Binding-site contacts:
Ligand atom SAO contacts residue ZN1 of chain 1.B at 3.1 Å.
Ligand atom CAG contacts residue ASN67 of chain 1.A at 3.5 Å.
Ligand atom OAR contacts residue THR199 of chain 1.A at 3.7 Å.
Ligand atom OAF contacts residue ASN67 of chain 1.A at 3.9 Å.
Ligand atom CAD contacts residue ASN67 of chain 1.A at 3.2 Å.
Ligand atom CAB contacts residue ASN62 of chain 1.A at 3.3 Å.
Ligand atom CAG contacts residue HIS94 of chain 1.A at 3.9 Å.
Ligand atom SAO contacts residue HIS94 of chain 1.A at 3.7 Å.
Ligand atom OAI contacts residue VAL121 of chain 1.A at 3.8 Å.
Ligand atom OAN contacts residue ZN1 of chain 1.B at 3.7 Å.
Ligand atom CAD contacts residue ASN62 of chain 1.A at 3.6 Å.
Ligand atom NAP contacts residue HIS94 of chain 1.A at 3.2 Å (h-bond).
Ligand atom OAQ contacts residue GLN92 of chain 1.A at 3.2 Å (h-bond).
Ligand atom CAL contacts residue THR199 of chain 1.A at 3.4 Å.
Ligand atom CAE contacts residue ASN62 of chain 1.A at 3.9 Å.
Ligand atom OAH contacts residue THR199 of chain 1.A at 2.7 Å (h-bond).
Ligand atom SAO contacts residue THR198 of chain 1.A at 3.9 Å.
Ligand atom NAP contacts residue HIS119 of chain 1.A at 3.4 Å (h-bond).
Ligand atom OAI contacts residue HIS119 of chain 1.A at 3.8 Å.
Ligand atom CAT contacts residue PHE130 of chain 1.A at 3.8 Å (hydrophobic).
Ligand atom OAS contacts residue LEU197 of chain 1.A at 3.2 Å.
Ligand atom OAS contacts residue THR198 of chain 1.A at 3.0 Å (h-bond).
Ligand atom CAV contacts residue PHE130 of chain 1.A at 3.8 Å (hydrophobic).
Ligand atom NAP contacts residue THR198 of chain 1.A at 2.8 Å (h-bond).
Ligand atom CAD contacts residue ALA65 of chain 1.A at 3.5 Å (hydrophobic).
Ligand atom OAI contacts residue ZN1 of chain 1.B at 3.2 Å.
Ligand atom CAM contacts residue THR199 of chain 1.A at 3.3 Å.
Ligand atom CAC contacts residue THR199 of chain 1.A at 3.8 Å.
Ligand atom OAN contacts residue HIS94 of chain 1.A at 3.3 Å.
Ligand atom CAK contacts residue GLN92 of chain 1.A at 3.6 Å.
Ligand atom CAG contacts residue GLN92 of chain 1.A at 3.5 Å.
Ligand atom OAI contacts residue VAL142 of chain 1.A at 3.7 Å.
Ligand atom CAD contacts residue HIS94 of chain 1.A at 3.9 Å.
Ligand atom NAP contacts residue HIS96 of chain 1.A at 3.3 Å (h-bond).
Ligand atom NAP contacts residue ZN1 of chain 1.B at 1.9 Å.
Ligand atom OAF contacts residue HIS94 of chain 1.A at 3.4 Å.
Ligand atom CAJ contacts residue ALA65 of chain 1.A at 3.9 Å (hydrophobic).
Ligand atom OAI contacts residue HIS94 of chain 1.A at 3.3 Å.
Ligand atom OAA contacts residue ASN62 of chain 1.A at 3.0 Å (h-bond).
Ligand atom CAK contacts residue HIS94 of chain 1.A at 3.7 Å.

Sequence of chain 1.A:
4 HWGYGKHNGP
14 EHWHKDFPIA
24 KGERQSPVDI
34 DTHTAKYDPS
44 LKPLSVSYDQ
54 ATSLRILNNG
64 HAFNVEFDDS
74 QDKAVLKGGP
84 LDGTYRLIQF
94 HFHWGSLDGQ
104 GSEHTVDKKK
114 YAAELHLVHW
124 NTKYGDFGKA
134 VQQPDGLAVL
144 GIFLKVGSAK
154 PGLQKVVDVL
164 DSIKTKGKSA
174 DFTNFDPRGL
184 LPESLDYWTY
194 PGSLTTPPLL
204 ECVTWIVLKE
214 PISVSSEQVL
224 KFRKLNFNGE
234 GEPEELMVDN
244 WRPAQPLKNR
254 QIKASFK

A small-molecule ligand and the protein it binds are described below.
Small molecule (SMILES): CC1(C)O[C@@H]2[C@@H](CO[C@@]3(COS(N)(=O)=O)OC(C)(C)O[C@@H]23)O1